Binding-site contacts:
Ligand atom O5 contacts residue ILE154 of chain 1.A at 3.2 Å (h-bond).
Ligand atom O6 contacts residue GLU216 of chain 1.A at 2.5 Å (salt-bridge).
Ligand atom O5 contacts residue GLU153 of chain 1.A at 3.3 Å.
Ligand atom C6 contacts residue GLU153 of chain 1.A at 4.2 Å.
Ligand atom C3 contacts residue LYS212 of chain 1.A at 4.0 Å.
Ligand atom C7 contacts residue ASN173 of chain 1.A at 3.2 Å.
Ligand atom C2 contacts residue ASN173 of chain 1.A at 2.6 Å.
Ligand atom C1 contacts residue GLU153 of chain 1.A at 4.0 Å.
Ligand atom C6 contacts residue ILE154 of chain 1.A at 4.1 Å (hydrophobic).
Ligand atom C3 contacts residue ASN173 of chain 1.A at 3.9 Å.
Ligand atom O6 contacts residue GLU153 of chain 1.A at 3.0 Å.
Ligand atom C5 contacts residue ASN173 of chain 1.A at 3.7 Å.
Ligand atom C5 contacts residue ILE154 of chain 1.A at 4.2 Å (hydrophobic).
Ligand atom C5 contacts residue LYS212 of chain 1.A at 4.1 Å.
Ligand atom C4 contacts residue LYS212 of chain 1.A at 4.0 Å.
Ligand atom O5 contacts residue ASN173 of chain 1.A at 2.4 Å (h-bond).
Ligand atom C1 contacts residue ILE154 of chain 1.A at 4.0 Å (hydrophobic).
Ligand atom O4 contacts residue LYS212 of chain 1.A at 2.9 Å (salt-bridge).
Ligand atom C5 contacts residue GLU153 of chain 1.A at 4.4 Å.
Ligand atom O7 contacts residue GLU152 of chain 1.A at 3.5 Å (salt-bridge).
Ligand atom C8 contacts residue ASN173 of chain 1.A at 4.5 Å.
Ligand atom C1 contacts residue ASN173 of chain 1.A at 1.4 Å.
Ligand atom C2 contacts residue GLU152 of chain 1.A at 4.2 Å.
Ligand atom C1 contacts residue GLU152 of chain 1.A at 3.8 Å.
Ligand atom N2 contacts residue ASN173 of chain 1.A at 3.0 Å (h-bond).
Ligand atom O3 contacts residue LYS212 of chain 1.A at 4.2 Å.
Ligand atom O5 contacts residue GLU152 of chain 1.A at 4.2 Å.
Ligand atom C6 contacts residue LYS212 of chain 1.A at 4.0 Å.
Ligand atom O6 contacts residue ILE154 of chain 1.A at 3.4 Å (h-bond).
Ligand atom C6 contacts residue GLU216 of chain 1.A at 3.2 Å.
Ligand atom O4 contacts residue GLU215 of chain 1.A at 4.3 Å.
Ligand atom C8 contacts residue GLU174 of chain 1.A at 3.6 Å.
Ligand atom C4 contacts residue ASN173 of chain 1.A at 4.3 Å.
Ligand atom O7 contacts residue ASN173 of chain 1.A at 3.0 Å (h-bond).

The small molecule below binds the protein below.
Small molecule (SMILES): CC(=O)N[C@@H]1[C@@H](O)[C@H](O)[C@@H](CO)O[C@H]1O

Sequence of chain 1.A:
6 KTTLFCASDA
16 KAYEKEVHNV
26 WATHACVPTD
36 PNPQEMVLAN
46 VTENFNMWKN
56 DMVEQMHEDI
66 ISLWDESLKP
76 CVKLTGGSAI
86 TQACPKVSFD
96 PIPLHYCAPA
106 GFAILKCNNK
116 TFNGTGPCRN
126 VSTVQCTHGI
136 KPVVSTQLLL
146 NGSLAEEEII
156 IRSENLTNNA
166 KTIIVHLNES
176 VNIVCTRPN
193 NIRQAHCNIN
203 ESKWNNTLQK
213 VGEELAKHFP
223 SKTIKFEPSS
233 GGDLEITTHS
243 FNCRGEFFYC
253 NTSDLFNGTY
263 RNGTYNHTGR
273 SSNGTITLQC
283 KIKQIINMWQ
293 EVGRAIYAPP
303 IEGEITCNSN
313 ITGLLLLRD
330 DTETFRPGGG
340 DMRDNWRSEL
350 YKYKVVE